The protein below binds the small molecule below.
Small molecule (SMILES): Oc1ccc(Br)cc1

Sequence of chain 1.D:
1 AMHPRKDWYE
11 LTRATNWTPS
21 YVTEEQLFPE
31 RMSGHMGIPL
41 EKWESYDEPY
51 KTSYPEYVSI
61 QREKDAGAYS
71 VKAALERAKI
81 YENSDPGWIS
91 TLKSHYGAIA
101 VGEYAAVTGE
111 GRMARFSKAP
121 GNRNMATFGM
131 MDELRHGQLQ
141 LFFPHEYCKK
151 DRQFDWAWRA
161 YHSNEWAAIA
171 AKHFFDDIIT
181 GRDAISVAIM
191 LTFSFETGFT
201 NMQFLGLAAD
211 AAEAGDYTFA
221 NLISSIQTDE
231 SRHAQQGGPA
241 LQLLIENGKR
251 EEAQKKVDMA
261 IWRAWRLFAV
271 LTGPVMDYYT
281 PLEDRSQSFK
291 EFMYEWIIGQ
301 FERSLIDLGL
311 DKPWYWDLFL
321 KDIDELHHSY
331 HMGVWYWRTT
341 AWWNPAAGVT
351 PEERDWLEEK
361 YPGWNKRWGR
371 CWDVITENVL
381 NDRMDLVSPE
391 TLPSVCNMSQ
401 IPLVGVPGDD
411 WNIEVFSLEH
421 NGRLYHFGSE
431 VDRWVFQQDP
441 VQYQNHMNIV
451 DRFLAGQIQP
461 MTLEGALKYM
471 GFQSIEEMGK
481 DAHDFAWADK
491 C

Binding-site contacts:
Ligand atom C2 contacts residue ALA98 of chain 1.D at 4.2 Å (hydrophobic).
Ligand atom C5 contacts residue PHE268 of chain 1.D at 3.8 Å (hydrophobic).
Ligand atom C1 contacts residue THR272 of chain 1.D at 3.8 Å.
Ligand atom C3 contacts residue THR272 of chain 1.D at 4.3 Å.
Ligand atom C2 contacts residue LEU271 of chain 1.D at 3.4 Å (hydrophobic).
Ligand atom O1 contacts residue HIS95 of chain 1.D at 3.9 Å.
Ligand atom C4 contacts residue PHE268 of chain 1.D at 3.9 Å (hydrophobic).
Ligand atom C6 contacts residue GLN203 of chain 1.D at 4.4 Å.
Ligand atom C6 contacts residue ILE99 of chain 1.D at 3.8 Å (hydrophobic).
Ligand atom C2 contacts residue THR272 of chain 1.D at 4.0 Å.
Ligand atom BR4 contacts residue LEU267 of chain 1.D at 3.9 Å.
Ligand atom C5 contacts residue THR272 of chain 1.D at 4.2 Å.
Ligand atom BR4 contacts residue PHE195 of chain 1.D at 3.7 Å.
Ligand atom C4 contacts residue THR272 of chain 1.D at 4.4 Å.
Ligand atom C3 contacts residue LEU267 of chain 1.D at 4.3 Å (hydrophobic).
Ligand atom C6 contacts residue THR272 of chain 1.D at 3.9 Å.
Ligand atom C3 contacts residue LEU271 of chain 1.D at 3.4 Å (hydrophobic).
Ligand atom C5 contacts residue ILE99 of chain 1.D at 4.3 Å (hydrophobic).
Ligand atom C1 contacts residue ILE99 of chain 1.D at 3.8 Å (hydrophobic).
Ligand atom O1 contacts residue THR272 of chain 1.D at 4.2 Å.
Ligand atom BR4 contacts residue ALA264 of chain 1.D at 4.2 Å.
Ligand atom C2 contacts residue ILE99 of chain 1.D at 4.2 Å (hydrophobic).
Ligand atom BR4 contacts residue PHE268 of chain 1.D at 3.6 Å.
Ligand atom O1 contacts residue ILE99 of chain 1.D at 3.7 Å.